A small-molecule ligand and the protein it binds are described below.
Small molecule (SMILES): CC(=O)N[C@H]1[C@H](O[C@H]2[C@H](O)[C@@H](NC(C)=O)CO[C@@H]2CO)O[C@H](CO)[C@@H](O[C@@H]2O[C@H](CO)[C@@H](O)[C@H](O[C@H]3O[C@H](CO)[C@@H](O)[C@H](O)[C@@H]3O)[C@@H]2O)[C@@H]1O

Binding-site contacts:
Ligand atom C1 contacts residue TRP24 of chain 1.D at 4.2 Å (hydrophobic).
Ligand atom C3 contacts residue ASN220 of chain 1.D at 3.8 Å.
Ligand atom O7 contacts residue TYR218 of chain 1.D at 3.4 Å (h-bond).
Ligand atom C6 contacts residue TRP24 of chain 1.D at 3.9 Å (hydrophobic).
Ligand atom C2 contacts residue GLU34 of chain 1.D at 3.8 Å.
Ligand atom C4 contacts residue ASN220 of chain 1.D at 4.2 Å.
Ligand atom C3 contacts residue GLU34 of chain 1.D at 3.5 Å.
Ligand atom C8 contacts residue GLU34 of chain 1.D at 3.6 Å.
Ligand atom C5 contacts residue ASN220 of chain 1.D at 3.7 Å.
Ligand atom C1 contacts residue ASN220 of chain 1.D at 1.4 Å.
Ligand atom C1 contacts residue GLU34 of chain 1.D at 3.9 Å.
Ligand atom C8 contacts residue ASN220 of chain 1.D at 4.1 Å.
Ligand atom C6 contacts residue GLU34 of chain 1.D at 3.7 Å.
Ligand atom C8 contacts residue ALA209 of chain 1.D at 4.2 Å (hydrophobic).
Ligand atom O5 contacts residue ASN220 of chain 1.D at 2.4 Å (h-bond).
Ligand atom C7 contacts residue ASN220 of chain 1.D at 3.1 Å.
Ligand atom O5 contacts residue TYR218 of chain 1.D at 4.0 Å.
Ligand atom C2 contacts residue TYR218 of chain 1.D at 4.1 Å (hydrophobic).
Ligand atom O6 contacts residue GLU34 of chain 1.D at 3.6 Å (salt-bridge).
Ligand atom O5 contacts residue HIS105 of chain 1.D at 3.4 Å.
Ligand atom C7 contacts residue GLU34 of chain 1.D at 3.8 Å.
Ligand atom O6 contacts residue TYR218 of chain 1.D at 4.1 Å.
Ligand atom O6 contacts residue TRP112 of chain 1.D at 4.1 Å.
Ligand atom C6 contacts residue GLU25 of chain 1.D at 4.1 Å.
Ligand atom N2 contacts residue GLU34 of chain 1.D at 3.0 Å (salt-bridge).
Ligand atom O6 contacts residue TRP24 of chain 1.D at 3.1 Å.
Ligand atom O2 contacts residue TRP24 of chain 1.D at 3.8 Å.
Ligand atom C8 contacts residue TRP112 of chain 1.D at 4.2 Å (hydrophobic).
Ligand atom C5 contacts residue TRP24 of chain 1.D at 3.8 Å (hydrophobic).
Ligand atom C5 contacts residue HIS105 of chain 1.D at 4.0 Å.
Ligand atom C1 contacts residue TYR218 of chain 1.D at 4.0 Å (hydrophobic).
Ligand atom O3 contacts residue GLU34 of chain 1.D at 4.0 Å.
Ligand atom C2 contacts residue ASN220 of chain 1.D at 2.4 Å.
Ligand atom O7 contacts residue GLU211 of chain 1.D at 3.8 Å.
Ligand atom O4 contacts residue TRP24 of chain 1.D at 4.1 Å.
Ligand atom O7 contacts residue ASN220 of chain 1.D at 3.1 Å (h-bond).
Ligand atom N2 contacts residue ASN220 of chain 1.D at 2.9 Å (h-bond).
Ligand atom C6 contacts residue TRP112 of chain 1.D at 3.8 Å (hydrophobic).
Ligand atom O6 contacts residue HIS105 of chain 1.D at 2.7 Å (h-bond).
Ligand atom C6 contacts residue HIS105 of chain 1.D at 3.3 Å.

Sequence of chain 1.D:
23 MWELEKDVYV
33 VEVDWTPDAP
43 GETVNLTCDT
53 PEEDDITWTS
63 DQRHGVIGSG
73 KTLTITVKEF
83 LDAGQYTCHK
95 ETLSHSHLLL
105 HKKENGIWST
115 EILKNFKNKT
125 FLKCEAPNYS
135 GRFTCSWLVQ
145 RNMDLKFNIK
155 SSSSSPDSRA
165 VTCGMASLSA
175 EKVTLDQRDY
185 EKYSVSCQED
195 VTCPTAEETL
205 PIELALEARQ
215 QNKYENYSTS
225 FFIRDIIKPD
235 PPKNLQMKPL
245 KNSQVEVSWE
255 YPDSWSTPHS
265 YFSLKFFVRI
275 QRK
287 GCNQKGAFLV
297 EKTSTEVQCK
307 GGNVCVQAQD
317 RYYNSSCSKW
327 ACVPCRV